Binding-site contacts:
Ligand atom C6 contacts residue PRO203 of chain 1.DA at 4.3 Å (hydrophobic).
Ligand atom C5 contacts residue SER414 of chain 1.DA at 3.9 Å.
Ligand atom C4 contacts residue PRO203 of chain 1.DA at 4.2 Å (hydrophobic).
Ligand atom N9 contacts residue HIS412 of chain 1.DA at 4.3 Å.
Ligand atom N1 contacts residue PHE420 of chain 1.DA at 4.2 Å.
Ligand atom N6 contacts residue PHE420 of chain 1.DA at 3.7 Å.
Ligand atom N6 contacts residue PRO415 of chain 1.DA at 4.2 Å.
Ligand atom C8 contacts residue HIS412 of chain 1.DA at 3.4 Å.
Ligand atom N6 contacts residue GLY419 of chain 1.DA at 3.5 Å (h-bond).
Ligand atom C6 contacts residue PRO413 of chain 1.DA at 3.8 Å (hydrophobic).
Ligand atom N7 contacts residue SER414 of chain 1.DA at 3.6 Å.
Ligand atom C6 contacts residue GLY421 of chain 1.DA at 3.6 Å.
Ligand atom C4 contacts residue PRO413 of chain 1.DA at 4.0 Å (hydrophobic).
Ligand atom C2 contacts residue ILE404 of chain 1.DA at 4.4 Å (hydrophobic).
Ligand atom C2 contacts residue PRO413 of chain 1.DA at 3.5 Å (hydrophobic).
Ligand atom C2 contacts residue GLY421 of chain 1.DA at 3.4 Å.
Ligand atom C8 contacts residue SER414 of chain 1.DA at 4.3 Å.
Ligand atom N7 contacts residue ASN391 of chain 1.DA at 3.9 Å.
Ligand atom C5 contacts residue PRO413 of chain 1.DA at 4.0 Å (hydrophobic).
Ligand atom C3' contacts residue HIS412 of chain 1.DA at 4.0 Å.
Ligand atom C2 contacts residue VAL202 of chain 1.DA at 4.2 Å (hydrophobic).
Ligand atom C8 contacts residue PRO203 of chain 1.DA at 4.2 Å (hydrophobic).
Ligand atom N9 contacts residue PRO203 of chain 1.DA at 4.4 Å.
Ligand atom C2' contacts residue PRO413 of chain 1.DA at 3.8 Å (hydrophobic).
Ligand atom N6 contacts residue GLY421 of chain 1.DA at 3.3 Å (h-bond).
Ligand atom N7 contacts residue HIS412 of chain 1.DA at 4.1 Å.
Ligand atom N6 contacts residue SER414 of chain 1.DA at 3.7 Å.
Ligand atom C1' contacts residue PRO413 of chain 1.DA at 3.9 Å (hydrophobic).
Ligand atom O3' contacts residue PRO413 of chain 1.DA at 4.2 Å.
Ligand atom N3 contacts residue PRO413 of chain 1.DA at 3.8 Å.
Ligand atom N7 contacts residue PRO203 of chain 1.DA at 4.0 Å.
Ligand atom N9 contacts residue PRO413 of chain 1.DA at 4.3 Å.
Ligand atom C6 contacts residue SER414 of chain 1.DA at 4.0 Å.
Ligand atom C1' contacts residue HIS412 of chain 1.DA at 4.3 Å.
Ligand atom N1 contacts residue GLY421 of chain 1.DA at 3.1 Å (h-bond).
Ligand atom C5 contacts residue PRO203 of chain 1.DA at 3.9 Å (hydrophobic).
Ligand atom N1 contacts residue PRO413 of chain 1.DA at 3.5 Å (h-bond).
Ligand atom C2' contacts residue HIS412 of chain 1.DA at 3.1 Å.
Ligand atom N1 contacts residue VAL202 of chain 1.DA at 3.7 Å.
Ligand atom C6 contacts residue VAL202 of chain 1.DA at 4.2 Å (hydrophobic).

A protein and the small-molecule ligand that binds it are described below.
Small molecule (SMILES): Nc1ncnc2c1ncn2[C@H]1C[C@H](O)[C@@H](COP(=O)(O)O)O1

Sequence of chain 1.DA:
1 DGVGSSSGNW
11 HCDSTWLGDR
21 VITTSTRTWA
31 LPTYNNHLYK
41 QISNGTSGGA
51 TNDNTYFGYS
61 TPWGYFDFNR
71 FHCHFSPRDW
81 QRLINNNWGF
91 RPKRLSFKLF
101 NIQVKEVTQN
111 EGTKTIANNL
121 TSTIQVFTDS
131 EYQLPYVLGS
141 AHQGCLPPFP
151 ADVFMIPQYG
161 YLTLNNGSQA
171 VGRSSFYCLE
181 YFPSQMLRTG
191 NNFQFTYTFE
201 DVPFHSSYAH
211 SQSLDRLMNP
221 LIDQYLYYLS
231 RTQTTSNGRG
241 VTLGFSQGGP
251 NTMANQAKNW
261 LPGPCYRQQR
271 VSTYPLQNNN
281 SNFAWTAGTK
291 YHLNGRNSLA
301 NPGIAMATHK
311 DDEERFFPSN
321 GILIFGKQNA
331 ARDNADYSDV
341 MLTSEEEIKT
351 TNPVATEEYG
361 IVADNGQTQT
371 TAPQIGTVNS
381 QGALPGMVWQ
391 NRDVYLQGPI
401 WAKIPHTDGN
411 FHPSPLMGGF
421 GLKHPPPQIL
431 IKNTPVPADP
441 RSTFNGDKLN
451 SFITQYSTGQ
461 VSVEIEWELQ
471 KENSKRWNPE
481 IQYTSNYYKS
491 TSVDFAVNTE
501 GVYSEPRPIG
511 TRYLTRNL